Sequence of chain 1.B:
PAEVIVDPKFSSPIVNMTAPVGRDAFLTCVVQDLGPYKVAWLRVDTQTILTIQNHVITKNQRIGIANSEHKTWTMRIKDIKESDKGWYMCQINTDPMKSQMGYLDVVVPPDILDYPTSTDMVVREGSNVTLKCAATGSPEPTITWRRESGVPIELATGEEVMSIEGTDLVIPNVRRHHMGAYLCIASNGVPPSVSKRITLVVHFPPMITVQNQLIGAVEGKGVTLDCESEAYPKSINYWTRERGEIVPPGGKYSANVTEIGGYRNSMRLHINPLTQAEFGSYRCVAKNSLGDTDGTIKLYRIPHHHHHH

This small molecule binds to this protein.
Small molecule (SMILES): CC(=O)N[C@H]1[C@H](O[C@H]2[C@H](O)[C@@H](NC(C)=O)CO[C@@H]2CO[C@@H]2O[C@@H](C)[C@@H](O)[C@@H](O)[C@@H]2O)O[C@H](CO)[C@@H](O[C@@H]2O[C@H](CO[C@H]3O[C@H](CO)[C@@H](O)[C@H](O)[C@@H]3O[C@@H]3O[C@H](CO)[C@@H](O)[C@H](O)[C@H]3NC(C)=O)[C@@H](O)[C@H](O[C@H]3O[C@H](CO)[C@@H](O)[C@H](O)[C@@H]3O[C@@H]3O[C@H](CO)[C@@H](O)[C@H](O)[C@H]3NC(C)=O)[C@@H]2O)[C@@H]1O

Binding-site contacts:
Ligand atom C8 contacts residue GLU264 of chain 1.B at 4.3 Å.
Ligand atom C5 contacts residue ASN261 of chain 1.B at 3.6 Å.
Ligand atom C6 contacts residue SER271 of chain 1.B at 3.0 Å.
Ligand atom C6 contacts residue THR263 of chain 1.B at 3.9 Å.
Ligand atom O3 contacts residue ARG273 of chain 1.B at 4.0 Å.
Ligand atom O7 contacts residue THR263 of chain 1.B at 3.9 Å.
Ligand atom C8 contacts residue ILE265 of chain 1.B at 4.1 Å (hydrophobic).
Ligand atom C7 contacts residue THR263 of chain 1.B at 4.1 Å.
Ligand atom C1 contacts residue ARG273 of chain 1.B at 3.7 Å.
Ligand atom O7 contacts residue ASN261 of chain 1.B at 3.1 Å (h-bond).
Ligand atom C5 contacts residue THR263 of chain 1.B at 3.3 Å.
Ligand atom O5 contacts residue ASN261 of chain 1.B at 2.3 Å (h-bond).
Ligand atom C8 contacts residue ASN261 of chain 1.B at 4.4 Å.
Ligand atom O6 contacts residue ARG273 of chain 1.B at 3.5 Å (salt-bridge).
Ligand atom C4 contacts residue ASN261 of chain 1.B at 4.2 Å.
Ligand atom C1 contacts residue THR263 of chain 1.B at 3.6 Å.
Ligand atom C2 contacts residue ARG273 of chain 1.B at 4.3 Å.
Ligand atom C5 contacts residue ARG273 of chain 1.B at 4.1 Å.
Ligand atom N2 contacts residue ASN261 of chain 1.B at 2.9 Å (h-bond).
Ligand atom C5 contacts residue SER271 of chain 1.B at 4.1 Å.
Ligand atom C6 contacts residue ARG273 of chain 1.B at 4.0 Å.
Ligand atom C5 contacts residue ARG273 of chain 1.B at 4.1 Å.
Ligand atom O5 contacts residue ARG273 of chain 1.B at 3.0 Å (salt-bridge).
Ligand atom C7 contacts residue ASN261 of chain 1.B at 3.2 Å.
Ligand atom C1 contacts residue ASN261 of chain 1.B at 1.4 Å.
Ligand atom C4 contacts residue ARG273 of chain 1.B at 3.9 Å.
Ligand atom C2 contacts residue ASN261 of chain 1.B at 2.5 Å.
Ligand atom O5 contacts residue THR263 of chain 1.B at 3.5 Å (h-bond).
Ligand atom C3 contacts residue ASN261 of chain 1.B at 3.8 Å.
Ligand atom C8 contacts residue THR263 of chain 1.B at 3.7 Å.
Ligand atom C3 contacts residue ARG273 of chain 1.B at 3.6 Å.